This protein binds this small molecule.
Small molecule (SMILES): O=c1ccn(-c2cccc(C(F)(F)F)c2)nc1-c1ccnn1-c1ccccc1

Sequence of chain 1.B:
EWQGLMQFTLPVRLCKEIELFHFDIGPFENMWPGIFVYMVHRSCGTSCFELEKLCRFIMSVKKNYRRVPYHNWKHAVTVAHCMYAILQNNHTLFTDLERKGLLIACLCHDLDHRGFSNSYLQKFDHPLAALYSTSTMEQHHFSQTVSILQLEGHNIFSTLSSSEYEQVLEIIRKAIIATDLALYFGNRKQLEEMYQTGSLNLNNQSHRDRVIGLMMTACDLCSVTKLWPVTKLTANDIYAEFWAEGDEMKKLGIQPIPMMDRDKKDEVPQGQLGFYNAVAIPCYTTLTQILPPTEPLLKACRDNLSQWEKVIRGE

Binding-site contacts:
Ligand atom N15 contacts residue PHE278 of chain 1.B at 3.4 Å.
Ligand atom C10 contacts residue ILE241 of chain 1.B at 3.7 Å (hydrophobic).
Ligand atom C2 contacts residue PHE278 of chain 1.B at 3.8 Å (hydrophobic).
Ligand atom C20 contacts residue LEU184 of chain 1.B at 3.8 Å (hydrophobic).
Ligand atom C6 contacts residue VAL227 of chain 1.B at 3.9 Å (hydrophobic).
Ligand atom F23 contacts residue LEU184 of chain 1.B at 3.9 Å.
Ligand atom C18 contacts residue PHE245 of chain 1.B at 3.8 Å (hydrophobic).
Ligand atom C21 contacts residue LEU184 of chain 1.B at 3.9 Å (hydrophobic).
Ligand atom C6 contacts residue ILE241 of chain 1.B at 3.8 Å (hydrophobic).
Ligand atom N7 contacts residue ILE241 of chain 1.B at 4.0 Å.
Ligand atom C28 contacts residue GLN275 of chain 1.B at 3.3 Å.
Ligand atom F24 contacts residue PHE278 of chain 1.B at 4.0 Å.
Ligand atom C5 contacts residue VAL227 of chain 1.B at 3.7 Å (hydrophobic).
Ligand atom N8 contacts residue ILE241 of chain 1.B at 3.9 Å.
Ligand atom C14 contacts residue LEU224 of chain 1.B at 3.9 Å (hydrophobic).
Ligand atom O1 contacts residue ILE241 of chain 1.B at 4.0 Å.
Ligand atom C12 contacts residue HIS74 of chain 1.B at 3.9 Å.
Ligand atom C5 contacts residue ILE241 of chain 1.B at 3.8 Å (hydrophobic).
Ligand atom C10 contacts residue TYR73 of chain 1.B at 4.0 Å (hydrophobic).
Ligand atom C27 contacts residue PHE278 of chain 1.B at 3.6 Å (hydrophobic).
Ligand atom C11 contacts residue HIS74 of chain 1.B at 3.9 Å.
Ligand atom N16 contacts residue PHE278 of chain 1.B at 3.4 Å.
Ligand atom C2 contacts residue GLN275 of chain 1.B at 3.6 Å.
Ligand atom C26 contacts residue PHE278 of chain 1.B at 3.4 Å (hydrophobic).
Ligand atom C28 contacts residue PHE278 of chain 1.B at 3.8 Å (hydrophobic).
Ligand atom C27 contacts residue MET262 of chain 1.B at 4.0 Å (hydrophobic).
Ligand atom C26 contacts residue MET262 of chain 1.B at 3.9 Å (hydrophobic).
Ligand atom O1 contacts residue GLN275 of chain 1.B at 3.1 Å (h-bond).
Ligand atom F25 contacts residue MET262 of chain 1.B at 3.9 Å.
Ligand atom C4 contacts residue ILE241 of chain 1.B at 3.8 Å (hydrophobic).
Ligand atom C28 contacts residue TYR242 of chain 1.B at 4.0 Å (hydrophobic).
Ligand atom C3 contacts residue PHE278 of chain 1.B at 3.6 Å (hydrophobic).
Ligand atom C20 contacts residue MET262 of chain 1.B at 4.0 Å (hydrophobic).
Ligand atom C11 contacts residue PHE245 of chain 1.B at 3.7 Å (hydrophobic).
Ligand atom N7 contacts residue LEU224 of chain 1.B at 3.7 Å.
Ligand atom N7 contacts residue TYR73 of chain 1.B at 3.6 Å.
Ligand atom C5 contacts residue PHE278 of chain 1.B at 3.7 Å (hydrophobic).
Ligand atom C17 contacts residue PHE278 of chain 1.B at 3.6 Å (hydrophobic).
Ligand atom C4 contacts residue PHE278 of chain 1.B at 3.7 Å (hydrophobic).
Ligand atom N8 contacts residue LEU224 of chain 1.B at 4.0 Å.